Sequence of chain 23.D:
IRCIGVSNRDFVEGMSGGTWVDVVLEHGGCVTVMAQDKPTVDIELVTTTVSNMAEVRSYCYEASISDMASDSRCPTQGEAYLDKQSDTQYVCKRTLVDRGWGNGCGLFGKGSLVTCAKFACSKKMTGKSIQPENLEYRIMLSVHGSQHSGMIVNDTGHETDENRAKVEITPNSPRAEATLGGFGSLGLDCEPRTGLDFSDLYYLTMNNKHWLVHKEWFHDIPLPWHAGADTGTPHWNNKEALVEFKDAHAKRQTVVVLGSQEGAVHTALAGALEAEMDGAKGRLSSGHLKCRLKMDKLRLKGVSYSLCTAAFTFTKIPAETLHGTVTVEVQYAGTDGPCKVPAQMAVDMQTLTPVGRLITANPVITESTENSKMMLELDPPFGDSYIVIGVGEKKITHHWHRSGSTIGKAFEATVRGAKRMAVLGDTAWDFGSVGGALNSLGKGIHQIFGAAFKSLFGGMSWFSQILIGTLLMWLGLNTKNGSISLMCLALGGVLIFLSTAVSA

Binding-site contacts:
Ligand atom C7 contacts residue VAL153 of chain 23.D at 3.6 Å (hydrophobic).
Ligand atom C4 contacts residue HIS158 of chain 23.D at 4.1 Å.
Ligand atom C5 contacts residue ASN154 of chain 23.D at 3.7 Å.
Ligand atom C7 contacts residue ASN154 of chain 23.D at 3.2 Å.
Ligand atom C7 contacts residue SER149 of chain 23.D at 4.4 Å.
Ligand atom C5 contacts residue HIS158 of chain 23.D at 4.2 Å.
Ligand atom N2 contacts residue ASN154 of chain 23.D at 2.8 Å (h-bond).
Ligand atom C6 contacts residue HIS158 of chain 23.D at 4.3 Å.
Ligand atom C1 contacts residue HIS158 of chain 23.D at 3.9 Å.
Ligand atom C2 contacts residue HIS158 of chain 23.D at 3.7 Å.
Ligand atom C4 contacts residue ASN154 of chain 23.D at 4.3 Å.
Ligand atom O7 contacts residue SER149 of chain 23.D at 3.4 Å (h-bond).
Ligand atom O6 contacts residue ASN154 of chain 23.D at 4.2 Å.
Ligand atom C8 contacts residue VAL153 of chain 23.D at 3.2 Å (hydrophobic).
Ligand atom O5 contacts residue HIS158 of chain 23.D at 3.5 Å.
Ligand atom C3 contacts residue ASN154 of chain 23.D at 3.8 Å.
Ligand atom C1 contacts residue ASN154 of chain 23.D at 1.4 Å.
Ligand atom O3 contacts residue HIS148 of chain 23.D at 3.7 Å.
Ligand atom O7 contacts residue ASN154 of chain 23.D at 4.2 Å.
Ligand atom O6 contacts residue GLY157 of chain 23.D at 3.1 Å.
Ligand atom C6 contacts residue GLY157 of chain 23.D at 3.9 Å.
Ligand atom O7 contacts residue GLY150 of chain 23.D at 3.4 Å.
Ligand atom O7 contacts residue VAL153 of chain 23.D at 3.3 Å.
Ligand atom C3 contacts residue HIS158 of chain 23.D at 4.4 Å.
Ligand atom C2 contacts residue ASN154 of chain 23.D at 2.5 Å.
Ligand atom O6 contacts residue HIS158 of chain 23.D at 4.2 Å.
Ligand atom C8 contacts residue ASN154 of chain 23.D at 3.1 Å.
Ligand atom O5 contacts residue ASN154 of chain 23.D at 2.4 Å (h-bond).

This small molecule binds to this protein.
Small molecule (SMILES): CC(=O)N[C@@H]1[C@@H](O)[C@H](O)[C@@H](CO)O[C@H]1O